This small molecule binds to this protein.
Small molecule (SMILES): CC[C@H](C)[C@H](N)C(=O)O

Sequence of chain 1.A:
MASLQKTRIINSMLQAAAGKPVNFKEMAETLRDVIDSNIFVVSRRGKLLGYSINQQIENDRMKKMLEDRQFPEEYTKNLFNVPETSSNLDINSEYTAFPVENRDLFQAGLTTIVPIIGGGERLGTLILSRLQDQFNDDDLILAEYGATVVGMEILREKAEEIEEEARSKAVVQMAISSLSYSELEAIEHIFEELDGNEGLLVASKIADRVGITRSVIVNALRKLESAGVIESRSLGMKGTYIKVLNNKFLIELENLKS

Binding-site contacts:
Ligand atom CG2 contacts residue MET65 of chain 1.A at 3.5 Å (hydrophobic).
Ligand atom CA contacts residue PHE101 of chain 1.A at 4.1 Å (hydrophobic).
Ligand atom CD1 contacts residue PHE74 of chain 1.A at 3.7 Å (hydrophobic).
Ligand atom OXT contacts residue ARG64 of chain 1.A at 3.0 Å (salt-bridge).
Ligand atom CB contacts residue TYR78 of chain 1.A at 4.4 Å (hydrophobic).
Ligand atom CD1 contacts residue ALA100 of chain 1.A at 4.3 Å (hydrophobic).
Ligand atom C contacts residue ARG64 of chain 1.A at 3.6 Å.
Ligand atom O contacts residue ARG64 of chain 1.A at 2.9 Å (salt-bridge).
Ligand atom O contacts residue PHE101 of chain 1.A at 4.4 Å.
Ligand atom CG1 contacts residue TYR78 of chain 1.A at 3.9 Å (hydrophobic).
Ligand atom CG1 contacts residue MET68 of chain 1.A at 4.3 Å (hydrophobic).
Ligand atom CB contacts residue PHE101 of chain 1.A at 3.9 Å (hydrophobic).
Ligand atom O contacts residue VAL103 of chain 1.A at 3.4 Å.
Ligand atom CB contacts residue THR99 of chain 1.A at 3.6 Å.
Ligand atom CD1 contacts residue TYR78 of chain 1.A at 4.2 Å (hydrophobic).
Ligand atom C contacts residue VAL103 of chain 1.A at 4.4 Å (hydrophobic).
Ligand atom CA contacts residue THR99 of chain 1.A at 3.7 Å.
Ligand atom N contacts residue GLU97 of chain 1.A at 4.3 Å.
Ligand atom CD1 contacts residue MET68 of chain 1.A at 3.9 Å (hydrophobic).
Ligand atom CG2 contacts residue PRO102 of chain 1.A at 3.4 Å (hydrophobic).
Ligand atom O contacts residue PRO102 of chain 1.A at 4.1 Å.
Ligand atom CG1 contacts residue PRO75 of chain 1.A at 4.5 Å (hydrophobic).
Ligand atom CG2 contacts residue PHE101 of chain 1.A at 3.4 Å (hydrophobic).
Ligand atom CG2 contacts residue ALA100 of chain 1.A at 4.1 Å (hydrophobic).
Ligand atom N contacts residue VAL103 of chain 1.A at 3.6 Å.
Ligand atom CD1 contacts residue MET65 of chain 1.A at 3.9 Å (hydrophobic).
Ligand atom CB contacts residue ALA100 of chain 1.A at 4.2 Å (hydrophobic).
Ligand atom N contacts residue THR99 of chain 1.A at 3.0 Å (h-bond).
Ligand atom CA contacts residue TYR78 of chain 1.A at 4.1 Å (hydrophobic).
Ligand atom N contacts residue PHE101 of chain 1.A at 3.2 Å (h-bond).
Ligand atom OXT contacts residue PRO75 of chain 1.A at 4.1 Å.
Ligand atom OXT contacts residue MET68 of chain 1.A at 4.4 Å.
Ligand atom N contacts residue TYR78 of chain 1.A at 4.4 Å.
Ligand atom CG2 contacts residue ARG64 of chain 1.A at 4.2 Å.